Binding-site contacts:
Ligand atom O5 contacts residue THR55 of chain 1.G at 2.3 Å (h-bond).
Ligand atom C3 contacts residue THR55 of chain 1.G at 3.0 Å.
Ligand atom C1 contacts residue THR55 of chain 1.G at 1.4 Å.
Ligand atom O3 contacts residue THR55 of chain 1.G at 4.3 Å.
Ligand atom O2 contacts residue THR55 of chain 1.G at 2.7 Å (h-bond).
Ligand atom C3 contacts residue TYR40 of chain 1.H at 3.7 Å (hydrophobic).
Ligand atom O4 contacts residue TYR40 of chain 1.H at 2.8 Å (h-bond).
Ligand atom O2 contacts residue THR89 of chain 1.H at 3.3 Å (h-bond).
Ligand atom O5 contacts residue ILE66 of chain 1.G at 4.0 Å.
Ligand atom C5 contacts residue THR55 of chain 1.G at 2.8 Å.
Ligand atom O2 contacts residue TYR40 of chain 1.H at 4.2 Å.
Ligand atom C4 contacts residue MET68 of chain 1.G at 4.0 Å (hydrophobic).
Ligand atom C6 contacts residue ASP53 of chain 1.G at 3.5 Å.
Ligand atom C6 contacts residue MET68 of chain 1.G at 3.5 Å (hydrophobic).
Ligand atom C6 contacts residue ALA54 of chain 1.G at 4.3 Å (hydrophobic).
Ligand atom C1 contacts residue TYR40 of chain 1.H at 3.9 Å (hydrophobic).
Ligand atom C2 contacts residue TYR40 of chain 1.H at 3.2 Å (hydrophobic).
Ligand atom C5 contacts residue ASP53 of chain 1.G at 3.5 Å.
Ligand atom O4 contacts residue MET68 of chain 1.G at 4.1 Å.
Ligand atom O3 contacts residue TYR40 of chain 1.H at 3.6 Å.
Ligand atom C2 contacts residue THR55 of chain 1.G at 2.4 Å.
Ligand atom C5 contacts residue ALA54 of chain 1.G at 4.0 Å (hydrophobic).
Ligand atom C5 contacts residue ILE66 of chain 1.G at 4.2 Å (hydrophobic).
Ligand atom C6 contacts residue CYS67 of chain 1.G at 4.0 Å (hydrophobic).
Ligand atom O5 contacts residue ALA54 of chain 1.G at 4.5 Å.
Ligand atom O4 contacts residue GLN41 of chain 1.H at 3.9 Å.
Ligand atom C6 contacts residue ILE66 of chain 1.G at 3.9 Å (hydrophobic).
Ligand atom C4 contacts residue THR55 of chain 1.G at 3.5 Å.
Ligand atom C5 contacts residue TYR40 of chain 1.H at 4.3 Å (hydrophobic).
Ligand atom C6 contacts residue THR55 of chain 1.G at 4.1 Å.
Ligand atom O5 contacts residue TYR40 of chain 1.H at 3.8 Å.
Ligand atom O5 contacts residue HIS39 of chain 1.H at 3.9 Å.
Ligand atom C2 contacts residue THR89 of chain 1.H at 4.3 Å.
Ligand atom C4 contacts residue TYR40 of chain 1.H at 3.7 Å (hydrophobic).
Ligand atom C4 contacts residue ASP53 of chain 1.G at 3.9 Å.
Ligand atom C1 contacts residue HIS39 of chain 1.H at 4.4 Å.

Sequence of chain 1.H:
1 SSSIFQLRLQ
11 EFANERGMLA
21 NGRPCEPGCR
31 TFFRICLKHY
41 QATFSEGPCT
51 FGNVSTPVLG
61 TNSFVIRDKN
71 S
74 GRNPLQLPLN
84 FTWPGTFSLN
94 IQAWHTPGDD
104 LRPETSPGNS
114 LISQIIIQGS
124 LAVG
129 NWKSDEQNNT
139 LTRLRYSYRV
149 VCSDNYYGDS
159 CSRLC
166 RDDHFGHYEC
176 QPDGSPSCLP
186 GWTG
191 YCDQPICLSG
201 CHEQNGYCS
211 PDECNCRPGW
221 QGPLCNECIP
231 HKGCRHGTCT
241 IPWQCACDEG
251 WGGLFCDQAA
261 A

Sequence of chain 1.G:
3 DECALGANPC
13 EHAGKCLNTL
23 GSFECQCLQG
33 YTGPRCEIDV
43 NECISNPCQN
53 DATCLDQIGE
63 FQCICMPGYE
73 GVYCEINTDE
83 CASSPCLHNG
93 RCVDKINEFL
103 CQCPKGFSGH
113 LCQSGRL

A protein and the small-molecule ligand that binds it are described below.
Small molecule (SMILES): C[C@@H]1O[C@@H](O)[C@@H](O)[C@H](O)[C@@H]1O